Sequence of chain 1.G:
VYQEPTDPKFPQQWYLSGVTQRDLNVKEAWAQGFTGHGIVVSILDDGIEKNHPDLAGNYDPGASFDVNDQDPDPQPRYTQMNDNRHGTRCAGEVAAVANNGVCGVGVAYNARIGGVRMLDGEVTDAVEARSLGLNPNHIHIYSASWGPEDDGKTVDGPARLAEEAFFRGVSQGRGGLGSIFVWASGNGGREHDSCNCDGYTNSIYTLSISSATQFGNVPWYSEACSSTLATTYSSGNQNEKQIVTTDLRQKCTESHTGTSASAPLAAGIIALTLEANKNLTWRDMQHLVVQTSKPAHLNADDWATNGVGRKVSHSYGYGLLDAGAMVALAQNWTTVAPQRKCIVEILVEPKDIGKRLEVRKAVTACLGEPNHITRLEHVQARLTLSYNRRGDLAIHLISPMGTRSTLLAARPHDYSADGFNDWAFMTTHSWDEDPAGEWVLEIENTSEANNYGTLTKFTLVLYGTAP

Binding-site contacts:
Ligand atom N2 contacts residue ASN333 of chain 1.G at 3.0 Å (h-bond).
Ligand atom O6 contacts residue THR335 of chain 1.G at 4.2 Å.
Ligand atom O2 contacts residue THR335 of chain 1.G at 2.8 Å (h-bond).
Ligand atom C7 contacts residue ASN333 of chain 1.G at 3.4 Å.
Ligand atom C2 contacts residue THR335 of chain 1.G at 3.8 Å.
Ligand atom O5 contacts residue ASN333 of chain 1.G at 2.4 Å (h-bond).
Ligand atom C1 contacts residue ASN333 of chain 1.G at 1.4 Å.
Ligand atom C1 contacts residue THR335 of chain 1.G at 4.1 Å.
Ligand atom C4 contacts residue ASN333 of chain 1.G at 4.1 Å.
Ligand atom C1 contacts residue ASN333 of chain 1.G at 4.4 Å.
Ligand atom O3 contacts residue TRP334 of chain 1.G at 3.5 Å (h-bond).
Ligand atom C8 contacts residue ASN333 of chain 1.G at 4.3 Å.
Ligand atom C5 contacts residue ASN333 of chain 1.G at 3.2 Å.
Ligand atom C2 contacts residue ASN333 of chain 1.G at 2.5 Å.
Ligand atom C3 contacts residue TRP334 of chain 1.G at 4.0 Å (hydrophobic).
Ligand atom C4 contacts residue ASN333 of chain 1.G at 4.3 Å.
Ligand atom C6 contacts residue ASN333 of chain 1.G at 3.7 Å.
Ligand atom O3 contacts residue THR335 of chain 1.G at 4.1 Å.
Ligand atom C3 contacts residue THR335 of chain 1.G at 4.2 Å.
Ligand atom C3 contacts residue ASN333 of chain 1.G at 4.4 Å.
Ligand atom C5 contacts residue ASN333 of chain 1.G at 3.6 Å.
Ligand atom C6 contacts residue THR335 of chain 1.G at 4.0 Å.
Ligand atom C3 contacts residue ASN333 of chain 1.G at 3.8 Å.
Ligand atom O7 contacts residue ASN333 of chain 1.G at 3.6 Å (h-bond).
Ligand atom O5 contacts residue ASN333 of chain 1.G at 4.0 Å.

This protein binds this small molecule.
Small molecule (SMILES): CC(=O)N[C@H]1[C@H](O[C@H]2[C@H](O)[C@@H](NC(C)=O)CO[C@@H]2CO[C@H]2O[C@@H](C)[C@@H](O)[C@@H](O)[C@@H]2O)O[C@H](CO)[C@@H](O[C@@H]2O[C@H](CO)[C@@H](O)[C@H](O)[C@@H]2O)[C@@H]1O